Sequence of chain 2.G:
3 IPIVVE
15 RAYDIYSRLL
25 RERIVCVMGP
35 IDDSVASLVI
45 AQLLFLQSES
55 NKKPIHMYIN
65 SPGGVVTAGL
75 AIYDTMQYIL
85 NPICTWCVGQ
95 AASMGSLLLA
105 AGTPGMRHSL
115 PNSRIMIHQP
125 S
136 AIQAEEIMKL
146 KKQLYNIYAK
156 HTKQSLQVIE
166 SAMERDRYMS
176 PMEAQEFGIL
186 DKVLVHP

The small molecule below binds the protein below.
Small molecule (SMILES): C#Cc1cccc(CN2CCC3=C(C2)C(=O)N(Cc2ccc(Cl)cc2)C2=NCCN23)c1

Sequence of chain 2.F:
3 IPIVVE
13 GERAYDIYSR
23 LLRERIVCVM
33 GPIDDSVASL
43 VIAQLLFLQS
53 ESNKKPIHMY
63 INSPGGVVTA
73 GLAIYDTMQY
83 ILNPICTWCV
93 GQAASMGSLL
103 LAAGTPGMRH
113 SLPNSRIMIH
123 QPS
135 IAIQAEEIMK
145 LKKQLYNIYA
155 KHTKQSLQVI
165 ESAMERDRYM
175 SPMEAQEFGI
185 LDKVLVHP

Binding-site contacts:
Ligand atom C28 contacts residue TYR62 of chain 2.G at 3.2 Å (hydrophobic).
Ligand atom C20 contacts residue SER52 of chain 2.F at 3.7 Å.
Ligand atom C14 contacts residue GLU26 of chain 2.G at 3.5 Å.
Ligand atom CL19 contacts residue LEU23 of chain 2.G at 3.4 Å.
Ligand atom C15 contacts residue GLU26 of chain 2.G at 3.5 Å.
Ligand atom C22 contacts residue GLU26 of chain 2.G at 3.8 Å.
Ligand atom C05 contacts residue THR79 of chain 2.F at 3.9 Å.
Ligand atom C29 contacts residue TYR62 of chain 2.G at 3.3 Å (hydrophobic).
Ligand atom C24 contacts residue GLU26 of chain 2.G at 3.5 Å.
Ligand atom C29 contacts residue TRP90 of chain 2.G at 3.8 Å (hydrophobic).
Ligand atom N09 contacts residue TYR62 of chain 2.G at 2.9 Å (h-bond).
Ligand atom C31 contacts residue TYR62 of chain 2.G at 3.5 Å (hydrophobic).
Ligand atom C25 contacts residue HIS60 of chain 2.G at 3.3 Å.
Ligand atom C20 contacts residue ARG22 of chain 2.G at 3.9 Å.
Ligand atom C12 contacts residue TYR62 of chain 2.G at 3.8 Å (hydrophobic).
Ligand atom C08 contacts residue TRP90 of chain 2.G at 3.7 Å (hydrophobic).
Ligand atom C10 contacts residue TYR62 of chain 2.G at 3.2 Å (hydrophobic).
Ligand atom C01 contacts residue TYR62 of chain 2.G at 3.7 Å (hydrophobic).
Ligand atom C05 contacts residue TYR82 of chain 2.F at 3.8 Å (hydrophobic).
Ligand atom C02 contacts residue TYR62 of chain 2.G at 3.9 Å (hydrophobic).
Ligand atom C11 contacts residue TYR62 of chain 2.G at 3.1 Å (hydrophobic).
Ligand atom C04 contacts residue THR79 of chain 2.F at 3.4 Å.
Ligand atom C30 contacts residue TYR62 of chain 2.G at 3.4 Å (hydrophobic).
Ligand atom C17 contacts residue LEU48 of chain 2.F at 3.7 Å (hydrophobic).
Ligand atom C17 contacts residue LEU23 of chain 2.G at 3.3 Å (hydrophobic).
Ligand atom C18 contacts residue LEU23 of chain 2.G at 3.6 Å (hydrophobic).
Ligand atom C21 contacts residue SER52 of chain 2.F at 3.6 Å.
Ligand atom N23 contacts residue GLU26 of chain 2.G at 2.7 Å (salt-bridge).
Ligand atom C20 contacts residue GLU26 of chain 2.G at 3.5 Å.
Ligand atom C01 contacts residue VAL92 of chain 2.G at 3.3 Å (hydrophobic).
Ligand atom C08 contacts residue TYR82 of chain 2.F at 3.8 Å (hydrophobic).
Ligand atom C06 contacts residue TYR82 of chain 2.F at 3.4 Å (hydrophobic).
Ligand atom C08 contacts residue TYR62 of chain 2.G at 3.9 Å (hydrophobic).
Ligand atom CL19 contacts residue PHE49 of chain 2.F at 3.6 Å.
Ligand atom C24 contacts residue HIS60 of chain 2.G at 3.7 Å.
Ligand atom C16 contacts residue ILE28 of chain 2.G at 3.9 Å (hydrophobic).
Ligand atom C30 contacts residue TRP90 of chain 2.G at 3.5 Å (hydrophobic).
Ligand atom C10 contacts residue TYR82 of chain 2.F at 3.5 Å (hydrophobic).
Ligand atom C21 contacts residue GLU26 of chain 2.G at 3.3 Å.
Ligand atom O27 contacts residue LEU48 of chain 2.F at 3.7 Å.